Binding-site contacts:
Ligand atom O6 contacts residue ASN318 of chain 16.H at 2.6 Å (h-bond).
Ligand atom C6 contacts residue SER284 of chain 16.H at 3.5 Å.
Ligand atom O6 contacts residue SER284 of chain 16.H at 2.6 Å (h-bond).
Ligand atom C6 contacts residue ASN318 of chain 16.H at 3.2 Å.

Sequence of chain 16.H:
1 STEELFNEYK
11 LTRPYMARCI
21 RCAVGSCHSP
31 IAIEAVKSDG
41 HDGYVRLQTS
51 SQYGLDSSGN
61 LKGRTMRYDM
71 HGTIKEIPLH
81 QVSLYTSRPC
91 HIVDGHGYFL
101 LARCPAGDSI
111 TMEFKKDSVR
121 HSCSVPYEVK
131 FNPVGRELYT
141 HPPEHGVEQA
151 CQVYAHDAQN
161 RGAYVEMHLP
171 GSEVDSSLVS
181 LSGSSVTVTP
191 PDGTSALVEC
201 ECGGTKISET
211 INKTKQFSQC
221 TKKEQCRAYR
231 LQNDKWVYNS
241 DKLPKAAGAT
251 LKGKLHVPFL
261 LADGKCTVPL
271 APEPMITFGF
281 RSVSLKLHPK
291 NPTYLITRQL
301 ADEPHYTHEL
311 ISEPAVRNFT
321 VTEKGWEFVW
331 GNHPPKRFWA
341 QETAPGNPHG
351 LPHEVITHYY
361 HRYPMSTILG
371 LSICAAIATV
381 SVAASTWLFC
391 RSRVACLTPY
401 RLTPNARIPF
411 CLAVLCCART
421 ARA

A small-molecule ligand and the protein it binds are described below.
Small molecule (SMILES): CC(=O)N[C@@H]1[C@@H](O)[C@H](O)[C@@H](CO)O[C@H]1O